A small-molecule ligand and the protein it binds are described below.
Small molecule (SMILES): CCN(CC)c1ccc2c(-c3ccccc3C(=O)O)c3ccc(=[N+](CC)CC)cc-3oc2c1

Sequence of chain 2.A:
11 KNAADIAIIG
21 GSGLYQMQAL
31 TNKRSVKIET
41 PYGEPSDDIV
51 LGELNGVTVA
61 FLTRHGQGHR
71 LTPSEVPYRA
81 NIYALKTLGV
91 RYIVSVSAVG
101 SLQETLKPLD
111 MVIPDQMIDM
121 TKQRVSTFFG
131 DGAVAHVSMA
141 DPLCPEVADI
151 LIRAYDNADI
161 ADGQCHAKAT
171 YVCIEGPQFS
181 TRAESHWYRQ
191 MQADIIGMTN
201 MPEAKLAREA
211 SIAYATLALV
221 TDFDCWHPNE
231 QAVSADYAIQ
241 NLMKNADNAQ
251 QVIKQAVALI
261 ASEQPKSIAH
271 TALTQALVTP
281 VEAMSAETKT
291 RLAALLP

Sequence of chain 1.A:
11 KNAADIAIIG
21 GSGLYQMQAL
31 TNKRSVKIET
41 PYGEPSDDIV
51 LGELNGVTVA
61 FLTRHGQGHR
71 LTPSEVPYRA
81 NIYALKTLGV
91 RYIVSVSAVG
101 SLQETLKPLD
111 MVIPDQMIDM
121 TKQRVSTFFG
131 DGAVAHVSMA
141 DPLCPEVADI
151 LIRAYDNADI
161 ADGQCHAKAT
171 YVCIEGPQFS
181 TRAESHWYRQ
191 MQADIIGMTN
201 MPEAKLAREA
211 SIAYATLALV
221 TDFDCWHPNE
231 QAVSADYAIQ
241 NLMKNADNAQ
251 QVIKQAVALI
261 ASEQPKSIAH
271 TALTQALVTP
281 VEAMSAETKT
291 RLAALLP

Binding-site contacts:
Ligand atom C18 contacts residue GLN275 of chain 1.A at 2.7 Å.
Ligand atom O2 contacts residue VAL278 of chain 1.A at 3.2 Å.
Ligand atom C25 contacts residue TYR25 of chain 2.A at 2.8 Å (hydrophobic).
Ligand atom C23 contacts residue HIS65 of chain 2.A at 3.5 Å.
Ligand atom C9 contacts residue RHB1 of chain 2.C at 3.6 Å.
Ligand atom C22 contacts residue PO41 of chain 2.D at 3.5 Å.
Ligand atom C11 contacts residue SER22 of chain 2.A at 3.7 Å.
Ligand atom C1 contacts residue LEU242 of chain 2.A at 3.6 Å (hydrophobic).
Ligand atom C3 contacts residue ILE239 of chain 2.A at 3.5 Å (hydrophobic).
Ligand atom C13 contacts residue RHB1 of chain 2.C at 3.1 Å.
Ligand atom C6 contacts residue TYR25 of chain 2.A at 3.7 Å (hydrophobic).
Ligand atom O3 contacts residue GLN275 of chain 1.A at 3.2 Å (h-bond).
Ligand atom C24 contacts residue TYR25 of chain 2.A at 3.6 Å (hydrophobic).
Ligand atom C16 contacts residue PHE179 of chain 2.A at 3.5 Å (hydrophobic).
Ligand atom O3 contacts residue LEU277 of chain 1.A at 3.8 Å.
Ligand atom C19 contacts residue GLN275 of chain 1.A at 3.8 Å.
Ligand atom C23 contacts residue PO41 of chain 2.D at 2.6 Å.
Ligand atom C23 contacts residue SER22 of chain 2.A at 3.8 Å.
Ligand atom C26 contacts residue VAL278 of chain 1.A at 3.8 Å (hydrophobic).
Ligand atom N1 contacts residue PO41 of chain 2.D at 3.4 Å (h-bond).
Ligand atom C36 contacts residue RHB1 of chain 2.C at 2.6 Å.
Ligand atom C8 contacts residue RHB1 of chain 2.C at 3.3 Å.
Ligand atom C14 contacts residue RHB1 of chain 2.C at 3.6 Å.
Ligand atom C15 contacts residue RHB1 of chain 2.C at 3.0 Å.
Ligand atom C34 contacts residue MET243 of chain 2.A at 3.4 Å (hydrophobic).
Ligand atom N1 contacts residue RHB1 of chain 2.C at 3.4 Å.
Ligand atom C10 contacts residue SER22 of chain 2.A at 2.7 Å.
Ligand atom O1 contacts residue SER22 of chain 2.A at 3.4 Å (h-bond).
Ligand atom N1 contacts residue SER22 of chain 2.A at 3.8 Å.
Ligand atom C4 contacts residue ILE239 of chain 2.A at 3.5 Å (hydrophobic).
Ligand atom C17 contacts residue GLN275 of chain 1.A at 3.3 Å.
Ligand atom C12 contacts residue RHB1 of chain 2.C at 3.6 Å.
Ligand atom C16 contacts residue RHB1 of chain 2.C at 3.8 Å.
Ligand atom C7 contacts residue SER22 of chain 2.A at 3.5 Å.
Ligand atom O1 contacts residue LEU242 of chain 2.A at 3.8 Å.
Ligand atom C12 contacts residue PHE179 of chain 2.A at 3.4 Å (hydrophobic).
Ligand atom C13 contacts residue PHE179 of chain 2.A at 3.5 Å (hydrophobic).
Ligand atom C23 contacts residue PRO73 of chain 2.A at 3.5 Å (hydrophobic).
Ligand atom O1 contacts residue HIS69 of chain 2.A at 3.7 Å.
Ligand atom C35 contacts residue RHB1 of chain 2.C at 2.2 Å.